Sequence of chain 1.B:
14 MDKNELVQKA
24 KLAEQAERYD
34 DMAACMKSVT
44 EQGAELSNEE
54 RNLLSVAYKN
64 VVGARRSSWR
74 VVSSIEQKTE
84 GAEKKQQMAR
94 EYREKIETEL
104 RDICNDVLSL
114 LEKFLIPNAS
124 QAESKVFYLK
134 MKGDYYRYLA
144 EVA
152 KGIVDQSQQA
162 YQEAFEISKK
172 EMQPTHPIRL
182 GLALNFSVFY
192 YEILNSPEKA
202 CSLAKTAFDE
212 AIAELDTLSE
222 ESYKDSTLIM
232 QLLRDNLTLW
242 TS

Binding-site contacts:
Ligand atom NH1 contacts residue GLU193 of chain 1.B at 2.8 Å (salt-bridge).
Ligand atom CD contacts residue GLU193 of chain 1.B at 2.8 Å.
Ligand atom OG1 contacts residue ASN186 of chain 1.B at 3.7 Å.
Ligand atom CB contacts residue ASN237 of chain 1.B at 3.5 Å.
Ligand atom P contacts residue TYR141 of chain 1.B at 3.4 Å.
Ligand atom O contacts residue ARG69 of chain 1.B at 3.7 Å.
Ligand atom CA contacts residue ASN237 of chain 1.B at 3.6 Å.
Ligand atom NZ contacts residue ASP236 of chain 1.B at 3.8 Å.
Ligand atom CG contacts residue GLU193 of chain 1.B at 3.4 Å.
Ligand atom N contacts residue LEU240 of chain 1.B at 3.8 Å.
Ligand atom O contacts residue LYS62 of chain 1.B at 2.9 Å (salt-bridge).
Ligand atom N contacts residue ASN237 of chain 1.B at 2.8 Å (h-bond).
Ligand atom O3P contacts residue TYR141 of chain 1.B at 3.3 Å (h-bond).
Ligand atom CE contacts residue ASP236 of chain 1.B at 3.1 Å.
Ligand atom CA contacts residue ASN237 of chain 1.B at 3.6 Å.
Ligand atom O contacts residue LYS62 of chain 1.B at 3.4 Å.
Ligand atom CA contacts residue LYS62 of chain 1.B at 3.3 Å.
Ligand atom O contacts residue ASN237 of chain 1.B at 3.0 Å (h-bond).
Ligand atom O contacts residue VAL189 of chain 1.B at 3.6 Å.
Ligand atom O2P contacts residue TYR141 of chain 1.B at 2.3 Å (h-bond).
Ligand atom O contacts residue LEU185 of chain 1.B at 3.5 Å.
Ligand atom P contacts residue ARG69 of chain 1.B at 3.5 Å.
Ligand atom CG2 contacts residue LYS133 of chain 1.B at 3.5 Å.
Ligand atom CB contacts residue ASN186 of chain 1.B at 3.2 Å.
Ligand atom NH1 contacts residue VAL189 of chain 1.B at 3.6 Å.
Ligand atom N contacts residue ASN186 of chain 1.B at 3.0 Å (h-bond).
Ligand atom C contacts residue LYS62 of chain 1.B at 3.4 Å.
Ligand atom CD contacts residue LEU233 of chain 1.B at 3.7 Å (hydrophobic).
Ligand atom P contacts residue ARG140 of chain 1.B at 3.6 Å.
Ligand atom O1P contacts residue ARG69 of chain 1.B at 2.7 Å (salt-bridge).
Ligand atom N contacts residue LYS62 of chain 1.B at 3.8 Å.
Ligand atom CG2 contacts residue ASN186 of chain 1.B at 3.7 Å.
Ligand atom CB contacts residue ASN186 of chain 1.B at 3.8 Å.
Ligand atom CA contacts residue ASN186 of chain 1.B at 3.8 Å.
Ligand atom O1P contacts residue ARG140 of chain 1.B at 2.6 Å (salt-bridge).
Ligand atom C contacts residue ASN237 of chain 1.B at 3.7 Å.
Ligand atom CD contacts residue ASP236 of chain 1.B at 3.3 Å.
Ligand atom O2P contacts residue ARG140 of chain 1.B at 2.7 Å (salt-bridge).
Ligand atom O3P contacts residue ARG69 of chain 1.B at 2.3 Å (salt-bridge).
Ligand atom CA contacts residue ASN186 of chain 1.B at 3.8 Å.

This protein binds this small molecule.
Small molecule (SMILES): C[C@H](N)C(=O)N[C@@H](CCCN=C(N)N)C(=O)N[C@@H](CCCCN)C(=O)N[C@@H](COP(=O)(O)O)C(=O)N[C@H](C(=O)NCC(=O)NCC(=O)N[C@H](C=O)CCCCN)[C@@H](C)O